Binding-site contacts:
Ligand atom C04 contacts residue PRO241 of chain 1.A at 3.1 Å (hydrophobic).
Ligand atom S06 contacts residue MET282 of chain 1.A at 2.1 Å.
Ligand atom C04 contacts residue MET282 of chain 1.A at 2.8 Å (hydrophobic).
Ligand atom C05 contacts residue PRO241 of chain 1.A at 3.9 Å (hydrophobic).
Ligand atom S06 contacts residue ILE281 of chain 1.A at 3.5 Å.
Ligand atom C08 contacts residue MET282 of chain 1.A at 4.1 Å (hydrophobic).
Ligand atom N03 contacts residue PRO241 of chain 1.A at 3.2 Å.
Ligand atom C01 contacts residue PRO241 of chain 1.A at 4.3 Å (hydrophobic).
Ligand atom S11 contacts residue SER242 of chain 1.A at 4.0 Å.
Ligand atom C10 contacts residue PRO241 of chain 1.A at 4.0 Å (hydrophobic).
Ligand atom S11 contacts residue PRO241 of chain 1.A at 3.3 Å.
Ligand atom C07 contacts residue MET282 of chain 1.A at 3.9 Å (hydrophobic).
Ligand atom C09 contacts residue SER242 of chain 1.A at 4.4 Å.
Ligand atom C05 contacts residue ALA278 of chain 1.A at 3.9 Å (hydrophobic).
Ligand atom C10 contacts residue SER242 of chain 1.A at 3.9 Å.
Ligand atom C05 contacts residue MET282 of chain 1.A at 2.9 Å (hydrophobic).
Ligand atom N03 contacts residue MET282 of chain 1.A at 1.9 Å.
Ligand atom C01 contacts residue MET282 of chain 1.A at 1.7 Å (hydrophobic).
Ligand atom C07 contacts residue PRO241 of chain 1.A at 2.9 Å (hydrophobic).
Ligand atom C07 contacts residue MET235 of chain 1.A at 3.6 Å (hydrophobic).
Ligand atom C05 contacts residue MET235 of chain 1.A at 3.3 Å (hydrophobic).
Ligand atom O13 contacts residue SER242 of chain 1.A at 3.9 Å.
Ligand atom C12 contacts residue SER242 of chain 1.A at 3.4 Å.
Ligand atom C04 contacts residue MET235 of chain 1.A at 3.7 Å (hydrophobic).
Ligand atom O14 contacts residue GLU2 of chain 1.A at 2.7 Å (salt-bridge).
Ligand atom C12 contacts residue GLU2 of chain 1.A at 3.0 Å.
Ligand atom S06 contacts residue ASP236 of chain 1.A at 4.1 Å.
Ligand atom S11 contacts residue MET235 of chain 1.A at 2.8 Å.
Ligand atom C02 contacts residue MET282 of chain 1.A at 1.2 Å (hydrophobic).
Ligand atom O13 contacts residue GLU2 of chain 1.A at 2.8 Å (salt-bridge).
Ligand atom C08 contacts residue PRO241 of chain 1.A at 3.4 Å (hydrophobic).
Ligand atom N03 contacts residue MET235 of chain 1.A at 4.5 Å.
Ligand atom O14 contacts residue SER242 of chain 1.A at 2.8 Å.
Ligand atom C02 contacts residue PRO241 of chain 1.A at 3.8 Å (hydrophobic).
Ligand atom S06 contacts residue ALA278 of chain 1.A at 4.2 Å.
Ligand atom S06 contacts residue MET235 of chain 1.A at 4.1 Å.
Ligand atom C10 contacts residue MET235 of chain 1.A at 4.4 Å (hydrophobic).
Ligand atom C09 contacts residue PRO241 of chain 1.A at 4.0 Å (hydrophobic).
Ligand atom C02 contacts residue MET235 of chain 1.A at 4.2 Å (hydrophobic).
Ligand atom C10 contacts residue GLU2 of chain 1.A at 4.3 Å.

The small molecule below binds the protein below.
Small molecule (SMILES): Cc1nc(-c2ccc(C(=O)O)s2)cs1

Sequence of chain 1.A:
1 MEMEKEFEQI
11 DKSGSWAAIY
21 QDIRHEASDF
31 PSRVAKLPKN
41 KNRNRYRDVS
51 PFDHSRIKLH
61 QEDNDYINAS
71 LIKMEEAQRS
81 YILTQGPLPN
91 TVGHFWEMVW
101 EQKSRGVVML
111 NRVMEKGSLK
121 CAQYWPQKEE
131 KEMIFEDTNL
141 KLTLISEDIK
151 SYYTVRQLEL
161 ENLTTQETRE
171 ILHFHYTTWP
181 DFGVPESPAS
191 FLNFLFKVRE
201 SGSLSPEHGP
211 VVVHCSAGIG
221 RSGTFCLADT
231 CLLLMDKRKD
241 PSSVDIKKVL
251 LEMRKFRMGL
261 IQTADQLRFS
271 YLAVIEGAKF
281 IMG